Binding-site contacts:
Ligand atom O1B contacts residue ALA439 of chain 1.J at 4.5 Å.
Ligand atom O8 contacts residue ALA439 of chain 1.J at 4.2 Å.
Ligand atom C2 contacts residue THR394 of chain 1.J at 1.4 Å.
Ligand atom C8 contacts residue ASN396 of chain 1.J at 3.3 Å.
Ligand atom C7 contacts residue THR394 of chain 1.J at 4.3 Å.
Ligand atom O8 contacts residue THR394 of chain 1.J at 2.5 Å (h-bond).
Ligand atom O1A contacts residue THR394 of chain 1.J at 2.4 Å (h-bond).
Ligand atom C6 contacts residue THR394 of chain 1.J at 3.5 Å.
Ligand atom C3 contacts residue THR394 of chain 1.J at 2.5 Å.
Ligand atom O8 contacts residue ASN396 of chain 1.J at 3.5 Å (h-bond).
Ligand atom C9 contacts residue ALA439 of chain 1.J at 4.2 Å (hydrophobic).
Ligand atom O8 contacts residue SER438 of chain 1.J at 4.3 Å.
Ligand atom O8 contacts residue GLN395 of chain 1.J at 3.9 Å.
Ligand atom C1 contacts residue THR394 of chain 1.J at 1.9 Å.
Ligand atom C8 contacts residue THR394 of chain 1.J at 3.8 Å.
Ligand atom C9 contacts residue SER438 of chain 1.J at 4.4 Å.
Ligand atom O1B contacts residue THR394 of chain 1.J at 2.7 Å (h-bond).
Ligand atom O4 contacts residue THR394 of chain 1.J at 4.2 Å.
Ligand atom O8 contacts residue SER437 of chain 1.J at 4.1 Å.
Ligand atom C4 contacts residue THR394 of chain 1.J at 3.8 Å.
Ligand atom C5 contacts residue THR394 of chain 1.J at 4.3 Å.
Ligand atom O6 contacts residue THR394 of chain 1.J at 2.6 Å (h-bond).
Ligand atom C9 contacts residue ASN396 of chain 1.J at 4.0 Å.

Sequence of chain 1.J:
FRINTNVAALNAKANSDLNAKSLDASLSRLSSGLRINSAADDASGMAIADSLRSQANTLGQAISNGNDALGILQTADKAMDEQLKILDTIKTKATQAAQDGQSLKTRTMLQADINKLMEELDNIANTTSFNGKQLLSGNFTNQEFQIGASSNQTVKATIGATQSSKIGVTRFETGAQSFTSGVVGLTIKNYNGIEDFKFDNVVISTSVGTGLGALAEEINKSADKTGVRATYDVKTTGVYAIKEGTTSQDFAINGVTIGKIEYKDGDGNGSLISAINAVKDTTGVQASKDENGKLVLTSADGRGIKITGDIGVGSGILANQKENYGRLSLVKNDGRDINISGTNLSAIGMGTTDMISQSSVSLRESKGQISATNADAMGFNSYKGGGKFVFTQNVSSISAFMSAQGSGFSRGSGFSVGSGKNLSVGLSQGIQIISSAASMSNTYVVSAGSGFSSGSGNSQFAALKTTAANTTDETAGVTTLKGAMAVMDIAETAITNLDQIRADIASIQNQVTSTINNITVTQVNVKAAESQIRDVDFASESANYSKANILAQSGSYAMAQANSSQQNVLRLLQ

The small molecule below binds the protein below.
Small molecule (SMILES): C[C@H](O)[C@H](N)[C@@H]1O[C@](O)(C(=O)O)C[C@H](O)[C@@H]1N